Sequence of chain 50.E:
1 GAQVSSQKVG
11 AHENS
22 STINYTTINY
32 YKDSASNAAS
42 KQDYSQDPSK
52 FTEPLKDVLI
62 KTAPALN

Binding-site contacts:
Ligand atom OG contacts residue ALA2 of chain 50.E at 3.9 Å.
Ligand atom CG1 contacts residue GLN3 of chain 50.E at 3.1 Å.
Ligand atom CG2 contacts residue SER5 of chain 50.E at 3.1 Å.
Ligand atom OE1 contacts residue SER5 of chain 50.E at 4.2 Å.
Ligand atom CG contacts residue VAL4 of chain 50.E at 4.2 Å (hydrophobic).
Ligand atom OE1 contacts residue VAL4 of chain 50.E at 3.6 Å (h-bond).
Ligand atom CG2 contacts residue ALA2 of chain 50.E at 3.9 Å (hydrophobic).
Ligand atom CG2 contacts residue GLN3 of chain 50.E at 3.3 Å.
Ligand atom C contacts residue GLN3 of chain 50.E at 4.3 Å.
Ligand atom O contacts residue SER6 of chain 50.E at 4.1 Å.
Ligand atom C contacts residue ALA2 of chain 50.E at 3.3 Å (hydrophobic).
Ligand atom OE2 contacts residue VAL4 of chain 50.E at 4.1 Å.
Ligand atom OE2 contacts residue ASN25 of chain 50.E at 3.4 Å (h-bond).
Ligand atom C contacts residue VAL4 of chain 50.E at 3.8 Å (hydrophobic).
Ligand atom CD contacts residue VAL4 of chain 50.E at 3.8 Å (hydrophobic).
Ligand atom C contacts residue ALA2 of chain 50.E at 4.3 Å (hydrophobic).
Ligand atom N contacts residue VAL4 of chain 50.E at 2.8 Å (h-bond).
Ligand atom CB contacts residue VAL4 of chain 50.E at 4.3 Å (hydrophobic).
Ligand atom CG2 contacts residue MYR1 of chain 49.H at 3.7 Å.
Ligand atom O contacts residue GLN3 of chain 50.E at 3.4 Å (h-bond).
Ligand atom N contacts residue ALA2 of chain 50.E at 4.3 Å.
Ligand atom CG2 contacts residue VAL4 of chain 50.E at 3.8 Å (hydrophobic).
Ligand atom CA contacts residue VAL4 of chain 50.E at 3.0 Å (hydrophobic).
Ligand atom O contacts residue SER5 of chain 50.E at 3.8 Å.
Ligand atom N contacts residue ALA2 of chain 50.E at 2.8 Å (h-bond).
Ligand atom CA contacts residue ALA2 of chain 50.E at 3.0 Å (hydrophobic).
Ligand atom O contacts residue VAL4 of chain 50.E at 3.0 Å (h-bond).
Ligand atom CB contacts residue ALA2 of chain 50.E at 3.5 Å (hydrophobic).
Ligand atom CA contacts residue ALA2 of chain 50.E at 3.9 Å (hydrophobic).
Ligand atom O contacts residue VAL4 of chain 50.E at 4.0 Å.
Ligand atom CB contacts residue GLN3 of chain 50.E at 3.8 Å.
Ligand atom N contacts residue VAL4 of chain 50.E at 4.1 Å.
Ligand atom C contacts residue VAL4 of chain 50.E at 3.4 Å (hydrophobic).
Ligand atom CD1 contacts residue VAL4 of chain 50.E at 3.9 Å (hydrophobic).
Ligand atom OG contacts residue GLN3 of chain 50.E at 3.0 Å (h-bond).
Ligand atom CB contacts residue VAL4 of chain 50.E at 3.9 Å (hydrophobic).
Ligand atom CB contacts residue MYR1 of chain 49.H at 4.3 Å.
Ligand atom CA contacts residue VAL4 of chain 50.E at 4.0 Å (hydrophobic).
Ligand atom O contacts residue ALA2 of chain 50.E at 4.0 Å.
Ligand atom CB contacts residue GLN3 of chain 50.E at 4.1 Å.

A small-molecule ligand and the protein it binds are described below.
Small molecule (SMILES): CC[C@H](C)[C@H](N)C(=O)N[C@@H](CO)C(=O)N[C@@H](CCC(=O)O)C(=O)N[C@H](C=O)C(C)C